Sequence of chain 1.A:
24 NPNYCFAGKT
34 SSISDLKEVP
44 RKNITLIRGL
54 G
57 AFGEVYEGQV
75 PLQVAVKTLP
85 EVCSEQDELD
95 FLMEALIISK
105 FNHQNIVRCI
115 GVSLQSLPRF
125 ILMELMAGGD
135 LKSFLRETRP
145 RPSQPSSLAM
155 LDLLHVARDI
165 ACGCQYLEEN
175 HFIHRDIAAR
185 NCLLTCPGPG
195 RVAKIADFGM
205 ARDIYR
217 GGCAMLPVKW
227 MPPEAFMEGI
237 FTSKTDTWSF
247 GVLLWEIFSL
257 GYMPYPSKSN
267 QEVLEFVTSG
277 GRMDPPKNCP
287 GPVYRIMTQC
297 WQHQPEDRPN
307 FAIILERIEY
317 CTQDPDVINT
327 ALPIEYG

Binding-site contacts:
Ligand atom C12 contacts residue LEU187 of chain 1.A at 3.7 Å (hydrophobic).
Ligand atom C19 contacts residue GLU128 of chain 1.A at 3.9 Å.
Ligand atom C19 contacts residue LEU187 of chain 1.A at 3.4 Å (hydrophobic).
Ligand atom N23 contacts residue ALA79 of chain 1.A at 3.7 Å.
Ligand atom F contacts residue ASN185 of chain 1.A at 3.5 Å.
Ligand atom N25 contacts residue ALA131 of chain 1.A at 3.8 Å.
Ligand atom F contacts residue LEU187 of chain 1.A at 3.8 Å.
Ligand atom C5 contacts residue MET130 of chain 1.A at 3.1 Å (hydrophobic).
Ligand atom C15 contacts residue LEU187 of chain 1.A at 3.7 Å (hydrophobic).
Ligand atom N23 contacts residue LEU187 of chain 1.A at 3.8 Å.
Ligand atom N22 contacts residue MET127 of chain 1.A at 3.5 Å.
Ligand atom C8 contacts residue GLY133 of chain 1.A at 3.5 Å.
Ligand atom C8 contacts residue GLY132 of chain 1.A at 3.9 Å.
Ligand atom F contacts residue ARG184 of chain 1.A at 3.9 Å.
Ligand atom CL2 contacts residue MET127 of chain 1.A at 3.6 Å.
Ligand atom C9 contacts residue LEU53 of chain 1.A at 3.7 Å (hydrophobic).
Ligand atom C21 contacts residue VAL61 of chain 1.A at 4.0 Å (hydrophobic).
Ligand atom C18 contacts residue LEU187 of chain 1.A at 3.7 Å (hydrophobic).
Ligand atom C1 contacts residue MET127 of chain 1.A at 3.9 Å (hydrophobic).
Ligand atom N22 contacts residue ALA79 of chain 1.A at 3.4 Å.
Ligand atom C16 contacts residue MET130 of chain 1.A at 4.0 Å (hydrophobic).
Ligand atom N23 contacts residue MET130 of chain 1.A at 2.9 Å (h-bond).
Ligand atom N23 contacts residue LEU129 of chain 1.A at 3.9 Å.
Ligand atom N24 contacts residue LEU53 of chain 1.A at 4.0 Å.
Ligand atom N22 contacts residue LEU187 of chain 1.A at 3.6 Å.
Ligand atom C10 contacts residue ALA131 of chain 1.A at 3.6 Å (hydrophobic).
Ligand atom C2 contacts residue ARG184 of chain 1.A at 3.4 Å.
Ligand atom C14 contacts residue MET130 of chain 1.A at 3.9 Å (hydrophobic).
Ligand atom F contacts residue ASP201 of chain 1.A at 3.6 Å.
Ligand atom C7 contacts residue GLY133 of chain 1.A at 3.8 Å.
Ligand atom C8 contacts residue ALA131 of chain 1.A at 3.4 Å (hydrophobic).
Ligand atom CL2 contacts residue ALA200 of chain 1.A at 3.3 Å.
Ligand atom N22 contacts residue GLU128 of chain 1.A at 3.1 Å (salt-bridge).
Ligand atom C2 contacts residue LEU187 of chain 1.A at 3.9 Å (hydrophobic).
Ligand atom CL2 contacts residue LEU187 of chain 1.A at 3.5 Å.
Ligand atom F contacts residue ALA200 of chain 1.A at 3.2 Å.
Ligand atom C7 contacts residue MET130 of chain 1.A at 3.5 Å (hydrophobic).
Ligand atom N23 contacts residue GLU128 of chain 1.A at 3.7 Å.
Ligand atom N26 contacts residue GLY133 of chain 1.A at 3.8 Å.
Ligand atom C19 contacts residue ALA79 of chain 1.A at 3.4 Å (hydrophobic).

The protein below binds the small molecule below.
Small molecule (SMILES): C[C@@H](Oc1cc(-c2cnn(C3CCNCC3)c2)cnc1N)c1c(Cl)ccc(F)c1Cl